Binding-site contacts:
Ligand atom C7 contacts residue ASN74 of chain 1.J at 3.4 Å.
Ligand atom C6 contacts residue HIS77 of chain 1.J at 4.0 Å.
Ligand atom C3 contacts residue ASN74 of chain 1.J at 3.7 Å.
Ligand atom C5 contacts residue ASN74 of chain 1.J at 3.9 Å.
Ligand atom N2 contacts residue ASN74 of chain 1.J at 2.7 Å (h-bond).
Ligand atom O7 contacts residue ASN74 of chain 1.J at 3.6 Å.
Ligand atom O6 contacts residue HIS77 of chain 1.J at 3.6 Å (h-bond).
Ligand atom O6 contacts residue SER76 of chain 1.J at 4.0 Å.
Ligand atom C1 contacts residue ASN74 of chain 1.J at 1.5 Å.
Ligand atom C6 contacts residue SER76 of chain 1.J at 3.8 Å.
Ligand atom O5 contacts residue ASN74 of chain 1.J at 2.7 Å (h-bond).
Ligand atom C4 contacts residue ASN74 of chain 1.J at 4.2 Å.
Ligand atom C2 contacts residue ASN74 of chain 1.J at 2.4 Å.
Ligand atom C1 contacts residue SER76 of chain 1.J at 3.7 Å.
Ligand atom C5 contacts residue SER76 of chain 1.J at 3.5 Å.
Ligand atom O5 contacts residue SER76 of chain 1.J at 3.1 Å (h-bond).

Sequence of chain 1.J:
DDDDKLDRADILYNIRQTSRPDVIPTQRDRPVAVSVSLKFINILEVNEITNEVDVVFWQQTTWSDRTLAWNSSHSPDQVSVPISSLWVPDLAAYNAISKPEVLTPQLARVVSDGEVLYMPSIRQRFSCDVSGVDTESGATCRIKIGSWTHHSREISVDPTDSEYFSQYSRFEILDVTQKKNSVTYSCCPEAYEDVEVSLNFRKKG

A protein and the small-molecule ligand that binds it are described below.
Small molecule (SMILES): CC(=O)N[C@@H]1[C@@H](O)[C@H](O)[C@@H](CO)O[C@H]1O